Binding-site contacts:
Ligand atom O4 contacts residue NAG1 of chain 1.DA at 3.0 Å.
Ligand atom C7 contacts residue ASN69 of chain 1.F at 3.8 Å.
Ligand atom O5 contacts residue MET33 of chain 1.F at 4.2 Å.
Ligand atom C7 contacts residue SER70 of chain 1.F at 4.4 Å.
Ligand atom C3 contacts residue VAL31 of chain 1.F at 3.0 Å (hydrophobic).
Ligand atom C6 contacts residue LEU24 of chain 1.F at 4.5 Å (hydrophobic).
Ligand atom C4 contacts residue VAL31 of chain 1.F at 3.8 Å (hydrophobic).
Ligand atom C6 contacts residue MET33 of chain 1.F at 3.5 Å (hydrophobic).
Ligand atom O1 contacts residue SER70 of chain 1.F at 4.2 Å.
Ligand atom O7 contacts residue ASN69 of chain 1.F at 3.8 Å.
Ligand atom O1 contacts residue MET33 of chain 1.F at 3.9 Å.
Ligand atom C2 contacts residue VAL31 of chain 1.F at 4.0 Å (hydrophobic).
Ligand atom C5 contacts residue NAG1 of chain 1.DA at 4.3 Å.
Ligand atom C6 contacts residue ASN69 of chain 1.F at 4.4 Å.
Ligand atom C1 contacts residue ASN69 of chain 1.F at 2.7 Å.
Ligand atom O3 contacts residue VAL31 of chain 1.F at 3.6 Å.
Ligand atom C2 contacts residue ASN69 of chain 1.F at 4.2 Å.
Ligand atom C5 contacts residue VAL31 of chain 1.F at 4.2 Å (hydrophobic).
Ligand atom O1 contacts residue ASN69 of chain 1.F at 2.1 Å (h-bond).
Ligand atom C1 contacts residue VAL31 of chain 1.F at 4.3 Å (hydrophobic).
Ligand atom C5 contacts residue ASN69 of chain 1.F at 3.7 Å.
Ligand atom C8 contacts residue SER70 of chain 1.F at 3.7 Å.
Ligand atom C5 contacts residue MET33 of chain 1.F at 3.7 Å (hydrophobic).
Ligand atom N2 contacts residue VAL31 of chain 1.F at 4.0 Å.
Ligand atom N2 contacts residue ASN69 of chain 1.F at 4.3 Å.
Ligand atom C6 contacts residue NAG1 of chain 1.DA at 4.3 Å.
Ligand atom O6 contacts residue NAG1 of chain 1.DA at 3.0 Å.
Ligand atom O1 contacts residue VAL31 of chain 1.F at 3.4 Å (h-bond).
Ligand atom C4 contacts residue NAG1 of chain 1.DA at 3.2 Å.
Ligand atom O5 contacts residue ASN69 of chain 1.F at 2.8 Å (h-bond).
Ligand atom O3 contacts residue NAG1 of chain 1.DA at 2.6 Å (h-bond).
Ligand atom O4 contacts residue VAL31 of chain 1.F at 3.3 Å.
Ligand atom C8 contacts residue ARG57 of chain 1.F at 4.2 Å.
Ligand atom C3 contacts residue NAG1 of chain 1.DA at 3.7 Å.
Ligand atom C8 contacts residue ASN69 of chain 1.F at 3.4 Å.

This small molecule binds to this protein.
Small molecule (SMILES): CC(=O)N[C@@H]1[C@@H](O)[C@H](O)[C@@H](CO)O[C@H]1O

Sequence of chain 1.F:
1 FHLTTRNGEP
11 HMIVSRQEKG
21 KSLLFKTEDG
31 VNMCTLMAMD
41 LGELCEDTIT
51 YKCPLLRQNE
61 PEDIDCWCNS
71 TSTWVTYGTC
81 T